Sequence of chain 1.I:
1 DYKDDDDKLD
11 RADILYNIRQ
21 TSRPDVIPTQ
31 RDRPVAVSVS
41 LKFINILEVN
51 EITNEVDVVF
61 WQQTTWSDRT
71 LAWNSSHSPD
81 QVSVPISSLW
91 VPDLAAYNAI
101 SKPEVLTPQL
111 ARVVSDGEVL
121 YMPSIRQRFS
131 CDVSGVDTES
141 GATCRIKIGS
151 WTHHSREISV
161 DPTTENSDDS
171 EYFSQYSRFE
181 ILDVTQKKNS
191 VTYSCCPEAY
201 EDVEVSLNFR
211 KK

The protein below binds the small molecule below.
Small molecule (SMILES): Nc1nc(-c2ccc(O)cc2)cc(N(Cc2ccccn2)Cc2ccccn2)n1

Sequence of chain 1.J:
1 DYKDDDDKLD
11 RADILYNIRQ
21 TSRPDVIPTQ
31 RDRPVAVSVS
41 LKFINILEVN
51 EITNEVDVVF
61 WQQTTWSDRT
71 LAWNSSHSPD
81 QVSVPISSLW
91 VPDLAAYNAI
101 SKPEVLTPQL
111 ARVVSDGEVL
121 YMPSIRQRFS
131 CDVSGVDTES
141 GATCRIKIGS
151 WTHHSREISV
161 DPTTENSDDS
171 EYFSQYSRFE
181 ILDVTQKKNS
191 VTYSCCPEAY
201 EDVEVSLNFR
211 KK

Binding-site contacts:
Ligand atom C04 contacts residue CYS196 of chain 1.I at 3.6 Å (hydrophobic).
Ligand atom N06 contacts residue TRP151 of chain 1.I at 3.0 Å (h-bond).
Ligand atom N01 contacts residue CYS195 of chain 1.I at 3.3 Å (h-bond).
Ligand atom N05 contacts residue TRP151 of chain 1.I at 3.2 Å (h-bond).
Ligand atom C19 contacts residue TRP151 of chain 1.I at 3.0 Å (hydrophobic).
Ligand atom C08 contacts residue THR65 of chain 1.J at 3.7 Å.
Ligand atom C04 contacts residue GLN63 of chain 1.J at 3.6 Å.
Ligand atom N02 contacts residue MET122 of chain 1.J at 3.5 Å.
Ligand atom C10 contacts residue GLN63 of chain 1.J at 3.3 Å.
Ligand atom N01 contacts residue CYS196 of chain 1.I at 3.6 Å.
Ligand atom C20 contacts residue TRP151 of chain 1.I at 3.5 Å (hydrophobic).
Ligand atom N03 contacts residue CYS196 of chain 1.I at 3.2 Å (h-bond).
Ligand atom C11 contacts residue TYR200 of chain 1.I at 3.1 Å (hydrophobic).
Ligand atom N03 contacts residue MET122 of chain 1.J at 3.5 Å (h-bond).
Ligand atom N02 contacts residue CYS196 of chain 1.I at 3.5 Å (h-bond).
Ligand atom O01 contacts residue THR64 of chain 1.J at 3.6 Å.
Ligand atom C05 contacts residue GLN63 of chain 1.J at 3.7 Å.
Ligand atom C18 contacts residue TYR200 of chain 1.I at 3.5 Å (hydrophobic).
Ligand atom C14 contacts residue LEU120 of chain 1.J at 3.4 Å (hydrophobic).
Ligand atom N01 contacts residue TYR193 of chain 1.I at 3.7 Å.
Ligand atom C08 contacts residue GLN63 of chain 1.J at 3.6 Å.
Ligand atom C01 contacts residue CYS196 of chain 1.I at 3.2 Å (hydrophobic).
Ligand atom C14 contacts residue ARG112 of chain 1.J at 3.7 Å.
Ligand atom N06 contacts residue MET122 of chain 1.J at 3.5 Å.
Ligand atom N03 contacts residue GLN63 of chain 1.J at 2.7 Å (h-bond).
Ligand atom C01 contacts residue CYS195 of chain 1.I at 3.5 Å (hydrophobic).
Ligand atom C16 contacts residue TRP151 of chain 1.I at 3.3 Å (hydrophobic).
Ligand atom N01 contacts residue TYR172 of chain 1.J at 2.9 Å (h-bond).
Ligand atom C01 contacts residue MET122 of chain 1.J at 3.6 Å (hydrophobic).
Ligand atom C09 contacts residue GLN63 of chain 1.J at 3.7 Å.
Ligand atom C22 contacts residue TYR200 of chain 1.I at 3.5 Å (hydrophobic).
Ligand atom C19 contacts residue MET122 of chain 1.J at 3.7 Å (hydrophobic).
Ligand atom C17 contacts residue TYR200 of chain 1.I at 3.3 Å (hydrophobic).
Ligand atom N03 contacts residue CYS195 of chain 1.I at 3.4 Å (h-bond).
Ligand atom C01 contacts residue GLN63 of chain 1.J at 3.5 Å.
Ligand atom C07 contacts residue LEU120 of chain 1.J at 3.6 Å (hydrophobic).
Ligand atom N01 contacts residue GLN63 of chain 1.J at 3.4 Å (h-bond).
Ligand atom C02 contacts residue MET122 of chain 1.J at 3.7 Å (hydrophobic).
Ligand atom O01 contacts residue THR65 of chain 1.J at 3.0 Å.
Ligand atom C13 contacts residue ARG112 of chain 1.J at 3.5 Å.